The small molecule below binds the protein below.
Small molecule (SMILES): CC[C@H](C)[C@H](NC(=O)[C@H](CCCNC(N)=[NH2+])NC(=O)[C@H](CCC(=O)O)NC(=O)[C@H](CCC(=O)O)NC(=O)[C@H](C)NC(=O)[C@@H](N)CCC(=O)O)C(=O)N[C@H](C(=O)N[C@H](C(=O)N[C@@H](CC(C)C)C(=O)N[C@@H](COP(=O)(O)O)C(=O)N[C@H](C=O)CC(=O)O)C(C)C)[C@@H](C)CC

Binding-site contacts:
Ligand atom O contacts residue LYS32 of chain 1.A at 2.6 Å (salt-bridge).
Ligand atom CD2 contacts residue PHE22 of chain 1.A at 3.8 Å (hydrophobic).
Ligand atom O contacts residue ILE20 of chain 1.A at 3.8 Å.
Ligand atom OD2 contacts residue THR28 of chain 1.A at 2.8 Å (h-bond).
Ligand atom CZ contacts residue ILE20 of chain 1.A at 3.5 Å (hydrophobic).
Ligand atom CD1 contacts residue VAL24 of chain 1.A at 3.4 Å (hydrophobic).
Ligand atom NH2 contacts residue ILE20 of chain 1.A at 3.8 Å.
Ligand atom O contacts residue LYS23 of chain 1.A at 2.8 Å (salt-bridge).
Ligand atom NH2 contacts residue SER18 of chain 1.A at 3.7 Å.
Ligand atom CD1 contacts residue ARG40 of chain 1.A at 3.5 Å.
Ligand atom CB contacts residue THR28 of chain 1.A at 3.7 Å.
Ligand atom N contacts residue HIS21 of chain 1.A at 2.8 Å (h-bond).
Ligand atom NE contacts residue GLU19 of chain 1.A at 3.4 Å (salt-bridge).
Ligand atom O contacts residue HIS21 of chain 1.A at 3.8 Å.
Ligand atom CB contacts residue LYS23 of chain 1.A at 3.9 Å.
Ligand atom C contacts residue LYS23 of chain 1.A at 3.9 Å.
Ligand atom CG contacts residue PHE22 of chain 1.A at 3.8 Å (hydrophobic).
Ligand atom CD1 contacts residue LYS9 of chain 1.A at 3.9 Å.
Ligand atom CD1 contacts residue LEU33 of chain 1.A at 3.6 Å (hydrophobic).
Ligand atom NE contacts residue ILE20 of chain 1.A at 3.8 Å.
Ligand atom O contacts residue TYR7 of chain 1.A at 3.3 Å (h-bond).
Ligand atom OD2 contacts residue ALY25 of chain 1.A at 3.7 Å.
Ligand atom CZ contacts residue GLU19 of chain 1.A at 3.5 Å.
Ligand atom CG contacts residue THR28 of chain 1.A at 3.5 Å.
Ligand atom NH2 contacts residue GLU19 of chain 1.A at 3.0 Å (salt-bridge).
Ligand atom C contacts residue LYS23 of chain 1.A at 3.8 Å.
Ligand atom C contacts residue HIS21 of chain 1.A at 3.5 Å.
Ligand atom O contacts residue PHE22 of chain 1.A at 3.1 Å.
Ligand atom O3P contacts residue LYS32 of chain 1.A at 3.6 Å.
Ligand atom O contacts residue HIS21 of chain 1.A at 2.8 Å (h-bond).
Ligand atom CA contacts residue HIS21 of chain 1.A at 3.3 Å.
Ligand atom CG1 contacts residue TYR7 of chain 1.A at 3.5 Å (hydrophobic).
Ligand atom OG contacts residue LYS32 of chain 1.A at 3.2 Å (salt-bridge).
Ligand atom CD1 contacts residue PHE22 of chain 1.A at 3.8 Å (hydrophobic).
Ligand atom C contacts residue LYS32 of chain 1.A at 3.4 Å.
Ligand atom CB contacts residue PHE22 of chain 1.A at 3.8 Å (hydrophobic).
Ligand atom N contacts residue LYS23 of chain 1.A at 3.0 Å (salt-bridge).
Ligand atom OD2 contacts residue THR27 of chain 1.A at 3.7 Å.
Ligand atom NH1 contacts residue ILE20 of chain 1.A at 3.6 Å.
Ligand atom CA contacts residue LYS23 of chain 1.A at 3.7 Å.

Sequence of chain 1.A:
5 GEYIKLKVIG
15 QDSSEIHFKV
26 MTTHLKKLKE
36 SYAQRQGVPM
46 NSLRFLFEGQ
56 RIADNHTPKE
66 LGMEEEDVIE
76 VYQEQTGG